Sequence of chain 1.C:
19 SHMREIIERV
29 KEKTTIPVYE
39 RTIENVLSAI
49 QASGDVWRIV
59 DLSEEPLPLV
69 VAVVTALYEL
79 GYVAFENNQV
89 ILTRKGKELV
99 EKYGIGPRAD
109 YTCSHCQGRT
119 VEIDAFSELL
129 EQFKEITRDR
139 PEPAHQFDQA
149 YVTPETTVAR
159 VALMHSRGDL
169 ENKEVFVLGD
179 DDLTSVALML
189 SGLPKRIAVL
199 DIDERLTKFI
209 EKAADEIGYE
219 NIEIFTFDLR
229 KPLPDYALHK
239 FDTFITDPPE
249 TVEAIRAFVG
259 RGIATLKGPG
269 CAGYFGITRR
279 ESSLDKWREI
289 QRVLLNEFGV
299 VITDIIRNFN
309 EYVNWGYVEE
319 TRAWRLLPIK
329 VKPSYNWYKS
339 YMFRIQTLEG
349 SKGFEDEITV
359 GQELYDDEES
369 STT

Binding-site contacts:
Ligand atom N1 contacts residue TYR315 of chain 1.C at 2.8 Å (h-bond).
Ligand atom C9 contacts residue MTA1 of chain 1.R at 3.7 Å.
Ligand atom C5 contacts residue TYR336 of chain 1.C at 3.3 Å (hydrophobic).
Ligand atom C9 contacts residue ASP179 of chain 1.C at 3.5 Å.
Ligand atom C8 contacts residue ALA148 of chain 1.C at 3.3 Å (hydrophobic).
Ligand atom C2 contacts residue ALA148 of chain 1.C at 3.5 Å (hydrophobic).
Ligand atom N14 contacts residue GLY274 of chain 1.C at 2.7 Å (h-bond).
Ligand atom C2 contacts residue TYR315 of chain 1.C at 3.1 Å (hydrophobic).
Ligand atom C12 contacts residue PRO246 of chain 1.C at 3.7 Å (hydrophobic).
Ligand atom C7 contacts residue ASP146 of chain 1.C at 3.5 Å.
Ligand atom N1 contacts residue THR370 of chain 1.C at 2.8 Å (h-bond).
Ligand atom N10 contacts residue ASP180 of chain 1.C at 2.9 Å (salt-bridge).
Ligand atom N10 contacts residue ASP245 of chain 1.C at 3.6 Å.
Ligand atom N10 contacts residue ALA148 of chain 1.C at 2.8 Å (h-bond).
Ligand atom N1 contacts residue ASP146 of chain 1.C at 2.8 Å (salt-bridge).
Ligand atom C13 contacts residue ASP245 of chain 1.C at 3.3 Å.
Ligand atom C12 contacts residue GLU248 of chain 1.C at 3.7 Å.
Ligand atom C7 contacts residue ASP245 of chain 1.C at 3.7 Å.
Ligand atom C13 contacts residue PRO246 of chain 1.C at 3.8 Å (hydrophobic).
Ligand atom C11 contacts residue PRO246 of chain 1.C at 3.5 Å (hydrophobic).
Ligand atom C12 contacts residue TYR310 of chain 1.C at 3.8 Å (hydrophobic).
Ligand atom N14 contacts residue GLU248 of chain 1.C at 2.8 Å (salt-bridge).
Ligand atom C8 contacts residue MTA1 of chain 1.R at 3.7 Å.
Ligand atom C2 contacts residue THR370 of chain 1.C at 3.5 Å.
Ligand atom C7 contacts residue MTA1 of chain 1.R at 3.3 Å.
Ligand atom C13 contacts residue TYR310 of chain 1.C at 3.3 Å (hydrophobic).
Ligand atom C3 contacts residue ALA148 of chain 1.C at 3.6 Å (hydrophobic).
Ligand atom N14 contacts residue ASP245 of chain 1.C at 3.5 Å (salt-bridge).
Ligand atom C12 contacts residue TYR336 of chain 1.C at 3.6 Å (hydrophobic).
Ligand atom C13 contacts residue GLU248 of chain 1.C at 3.2 Å.
Ligand atom C13 contacts residue THR276 of chain 1.C at 3.8 Å.
Ligand atom C13 contacts residue GLY274 of chain 1.C at 3.5 Å.
Ligand atom C3 contacts residue THR370 of chain 1.C at 3.5 Å.
Ligand atom C12 contacts residue THR276 of chain 1.C at 3.8 Å.
Ligand atom C9 contacts residue ASP245 of chain 1.C at 3.4 Å.
Ligand atom N10 contacts residue ASP179 of chain 1.C at 2.7 Å (salt-bridge).
Ligand atom C2 contacts residue GLN147 of chain 1.C at 3.5 Å.
Ligand atom C4 contacts residue ASP146 of chain 1.C at 3.3 Å.
Ligand atom C9 contacts residue ALA148 of chain 1.C at 3.5 Å (hydrophobic).
Ligand atom N14 contacts residue PRO246 of chain 1.C at 2.7 Å (h-bond).

This protein binds this small molecule.
Small molecule (SMILES): NCCCCN(CCCN)CCCN